Sequence of chain 1.B:
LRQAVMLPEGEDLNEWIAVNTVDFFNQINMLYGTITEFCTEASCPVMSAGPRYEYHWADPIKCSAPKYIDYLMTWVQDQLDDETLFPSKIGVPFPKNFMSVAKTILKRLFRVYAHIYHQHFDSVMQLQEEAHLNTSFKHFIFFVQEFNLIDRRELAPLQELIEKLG

A protein and the small-molecule ligand that binds it are described below.
Small molecule (SMILES): CC(C)C[C@H](NC(=O)[C@H](C)N)C(=O)N1CCC[C@H]1C(=O)N[C@@H](C)C(=O)N[C@@H](CC1=CN=C2CC=CC=C12)C(=O)N[C@@H](C)C(=O)N[C@@H](CCCN=C(N)N)C(=O)N1CCC[C@H]1C(=O)N[C@H](C=O)CC(=O)O

Binding-site contacts:
Ligand atom O contacts residue ARG125 of chain 1.B at 3.5 Å (salt-bridge).
Ligand atom CB contacts residue GLU62 of chain 1.B at 3.5 Å.
Ligand atom O contacts residue ARG122 of chain 1.B at 3.1 Å (salt-bridge).
Ligand atom CB contacts residue HIS64 of chain 1.B at 3.7 Å.
Ligand atom CA contacts residue GLU62 of chain 1.B at 3.9 Å.
Ligand atom CG contacts residue HIS64 of chain 1.B at 3.7 Å.
Ligand atom CD1 contacts residue ARG167 of chain 1.B at 3.8 Å.
Ligand atom CD2 contacts residue TYR61 of chain 1.B at 3.7 Å (hydrophobic).
Ligand atom C contacts residue ARG125 of chain 1.B at 3.6 Å.
Ligand atom CB contacts residue TYR82 of chain 1.B at 3.8 Å (hydrophobic).
Ligand atom O contacts residue TYR61 of chain 1.B at 3.8 Å.
Ligand atom O contacts residue ARG125 of chain 1.B at 2.7 Å (salt-bridge).
Ligand atom CD2 contacts residue TYR82 of chain 1.B at 3.7 Å (hydrophobic).
Ligand atom CZ3 contacts residue TYR61 of chain 1.B at 3.7 Å (hydrophobic).
Ligand atom CB contacts residue GLU62 of chain 1.B at 3.3 Å.
Ligand atom CB contacts residue ARG125 of chain 1.B at 3.6 Å.
Ligand atom CA contacts residue ARG60 of chain 1.B at 3.8 Å.
Ligand atom CA contacts residue GLU62 of chain 1.B at 3.2 Å.
Ligand atom CG contacts residue ASP67 of chain 1.B at 3.1 Å.
Ligand atom CD contacts residue TRP65 of chain 1.B at 3.7 Å (hydrophobic).
Ligand atom C contacts residue GLU62 of chain 1.B at 3.5 Å.
Ligand atom CE2 contacts residue ARG167 of chain 1.B at 3.8 Å.
Ligand atom C contacts residue ARG122 of chain 1.B at 3.8 Å.
Ligand atom CZ2 contacts residue TYR61 of chain 1.B at 3.9 Å (hydrophobic).
Ligand atom CD contacts residue ARG60 of chain 1.B at 3.5 Å.
Ligand atom CH2 contacts residue TYR61 of chain 1.B at 3.8 Å (hydrophobic).
Ligand atom N contacts residue TRP65 of chain 1.B at 3.9 Å.
Ligand atom CD contacts residue HIS64 of chain 1.B at 3.4 Å.
Ligand atom CB contacts residue TYR63 of chain 1.B at 3.6 Å (hydrophobic).
Ligand atom CE2 contacts residue TYR61 of chain 1.B at 3.8 Å (hydrophobic).
Ligand atom CH2 contacts residue ARG167 of chain 1.B at 3.7 Å.
Ligand atom CG contacts residue PRO59 of chain 1.B at 2.9 Å (hydrophobic).
Ligand atom CD1 contacts residue ARG122 of chain 1.B at 3.5 Å.
Ligand atom CZ2 contacts residue ARG167 of chain 1.B at 3.6 Å.
Ligand atom CB contacts residue ASP67 of chain 1.B at 3.1 Å.
Ligand atom O contacts residue GLU62 of chain 1.B at 2.9 Å (salt-bridge).
Ligand atom CE3 contacts residue TYR61 of chain 1.B at 3.6 Å (hydrophobic).
Ligand atom CD contacts residue PRO59 of chain 1.B at 3.6 Å (hydrophobic).
Ligand atom NE1 contacts residue ARG167 of chain 1.B at 2.8 Å (salt-bridge).
Ligand atom N contacts residue GLU62 of chain 1.B at 2.8 Å (salt-bridge).